The protein below binds the small molecule below.
Small molecule (SMILES): Nc1ncnc2c1ncn2[C@@H]1O[C@H](CO[P](=O)(O)O[C@H]2[C@@H](O)[C@H](n3cnc4c(N)ncnc43)O[C@@H]2CO[P](=O)(O)O[C@H]2[C@@H](O)[C@H](n3cnc4c(N)ncnc43)O[C@@H]2COP(=O)(O)O)[C@@H](O)[C@H]1O

Binding-site contacts:
Ligand atom N3 contacts residue U2 of chain 27.C at 3.7 Å.
Ligand atom N1 contacts residue U3 of chain 27.C at 2.7 Å (h-bond).
Ligand atom C4 contacts residue U2 of chain 27.C at 4.3 Å.
Ligand atom N3 contacts residue U3 of chain 27.C at 4.2 Å.
Ligand atom C2 contacts residue U2 of chain 27.C at 3.2 Å.
Ligand atom C6 contacts residue U1 of chain 27.C at 3.6 Å.
Ligand atom N1 contacts residue U1 of chain 27.C at 2.8 Å (h-bond).
Ligand atom N1 contacts residue U2 of chain 27.C at 3.5 Å (h-bond).
Ligand atom C6 contacts residue U3 of chain 27.C at 3.3 Å.
Ligand atom C2 contacts residue U3 of chain 27.C at 3.0 Å.
Ligand atom C2 contacts residue U1 of chain 27.C at 3.5 Å.
Ligand atom N6 contacts residue U2 of chain 27.C at 4.2 Å.
Ligand atom C6 contacts residue U2 of chain 27.C at 4.1 Å.
Ligand atom N6 contacts residue U3 of chain 27.C at 3.0 Å (h-bond).
Ligand atom N6 contacts residue U1 of chain 27.C at 2.8 Å (h-bond).